Binding-site contacts:
Ligand atom CD1 contacts residue MET36 of chain 1.A at 4.4 Å (hydrophobic).
Ligand atom CE2 contacts residue GLN43 of chain 1.A at 3.8 Å.
Ligand atom CD2 contacts residue GLN43 of chain 1.A at 4.3 Å.
Ligand atom CE1 contacts residue PHE115 of chain 1.A at 4.1 Å (hydrophobic).
Ligand atom CE1 contacts residue PRO73 of chain 1.B at 4.0 Å (hydrophobic).
Ligand atom CD2 contacts residue MET36 of chain 1.A at 3.9 Å (hydrophobic).
Ligand atom CD1 contacts residue SER75 of chain 1.B at 4.1 Å.
Ligand atom CD1 contacts residue PRO73 of chain 1.B at 4.0 Å (hydrophobic).
Ligand atom CZ contacts residue PRO76 of chain 1.B at 3.0 Å (hydrophobic).
Ligand atom CZ contacts residue LEU3 of chain 1.B at 4.3 Å (hydrophobic).
Ligand atom CZ contacts residue GLN72 of chain 1.B at 3.8 Å.
Ligand atom CE1 contacts residue PHE5 of chain 1.B at 4.1 Å (hydrophobic).
Ligand atom CD1 contacts residue PRO76 of chain 1.B at 3.9 Å (hydrophobic).
Ligand atom CZ contacts residue THR38 of chain 1.A at 4.2 Å.
Ligand atom CZ contacts residue GLN43 of chain 1.A at 3.6 Å.
Ligand atom CB contacts residue MET36 of chain 1.A at 4.2 Å (hydrophobic).
Ligand atom CB contacts residue PRO73 of chain 1.B at 3.2 Å (hydrophobic).
Ligand atom CD1 contacts residue PHE5 of chain 1.B at 4.1 Å (hydrophobic).
Ligand atom CE2 contacts residue GLN72 of chain 1.B at 3.9 Å.
Ligand atom CB contacts residue GLN45 of chain 1.A at 3.4 Å.
Ligand atom O contacts residue PHE5 of chain 1.B at 2.9 Å.
Ligand atom CE1 contacts residue SER75 of chain 1.B at 4.2 Å.
Ligand atom C contacts residue PHE5 of chain 1.B at 3.0 Å (hydrophobic).
Ligand atom CG contacts residue PRO73 of chain 1.B at 4.1 Å (hydrophobic).
Ligand atom CA contacts residue GLN45 of chain 1.A at 3.8 Å.
Ligand atom CZ contacts residue ALA71 of chain 1.B at 3.5 Å (hydrophobic).
Ligand atom CG contacts residue MET36 of chain 1.A at 4.0 Å (hydrophobic).
Ligand atom C contacts residue GLN45 of chain 1.A at 4.0 Å.
Ligand atom C contacts residue PRO73 of chain 1.B at 4.3 Å (hydrophobic).
Ligand atom CE1 contacts residue LEU3 of chain 1.B at 3.6 Å (hydrophobic).
Ligand atom CE1 contacts residue ALA71 of chain 1.B at 4.0 Å (hydrophobic).
Ligand atom CA contacts residue GLN45 of chain 1.A at 4.1 Å.
Ligand atom N contacts residue GLN45 of chain 1.A at 3.1 Å (h-bond).
Ligand atom CE2 contacts residue PRO76 of chain 1.B at 3.7 Å (hydrophobic).
Ligand atom CE1 contacts residue GLN72 of chain 1.B at 4.3 Å.
Ligand atom CA contacts residue PRO73 of chain 1.B at 4.4 Å (hydrophobic).
Ligand atom CE1 contacts residue GLN43 of chain 1.A at 3.9 Å.
Ligand atom CE2 contacts residue THR38 of chain 1.A at 4.0 Å.
Ligand atom CE1 contacts residue PRO76 of chain 1.B at 3.3 Å (hydrophobic).
Ligand atom CB contacts residue GLN45 of chain 1.A at 3.9 Å.

Sequence of chain 1.B:
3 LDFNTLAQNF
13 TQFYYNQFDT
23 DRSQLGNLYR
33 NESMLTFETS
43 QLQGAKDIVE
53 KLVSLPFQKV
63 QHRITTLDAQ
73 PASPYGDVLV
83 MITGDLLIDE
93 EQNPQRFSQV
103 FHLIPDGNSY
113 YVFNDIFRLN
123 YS

Sequence of chain 1.A:
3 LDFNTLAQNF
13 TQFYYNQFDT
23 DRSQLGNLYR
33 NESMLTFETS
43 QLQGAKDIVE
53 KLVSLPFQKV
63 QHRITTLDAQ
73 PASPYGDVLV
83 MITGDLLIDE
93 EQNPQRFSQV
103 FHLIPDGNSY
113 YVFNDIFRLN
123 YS

The small molecule below binds the protein below.
Small molecule (SMILES): N[C@@H](Cc1ccccc1)C(=O)N[C@@H](CO)C(=O)N[C@H](CO)Cc1ccccc1